The small molecule below binds the protein below.
Small molecule (SMILES): OCC#Cc1ccc(O[C@H]2O[C@H](CO)[C@@H](O)[C@H](O)[C@@H]2O)cc1

Binding-site contacts:
Ligand atom O5 contacts residue PHE1 of chain 1.A at 3.1 Å (h-bond).
Ligand atom C6 contacts residue ASP47 of chain 1.A at 3.6 Å.
Ligand atom C3 contacts residue GLN133 of chain 1.A at 3.9 Å.
Ligand atom O4 contacts residue GLN133 of chain 1.A at 3.4 Å (h-bond).
Ligand atom C2 contacts residue ASP140 of chain 1.A at 3.8 Å.
Ligand atom C6 contacts residue TYR48 of chain 1.A at 3.9 Å (hydrophobic).
Ligand atom O2 contacts residue PHE1 of chain 1.A at 2.9 Å (h-bond).
Ligand atom C5 contacts residue PHE1 of chain 1.A at 3.7 Å (hydrophobic).
Ligand atom C14 contacts residue ILE52 of chain 1.A at 3.9 Å (hydrophobic).
Ligand atom O3 contacts residue GLN133 of chain 1.A at 3.0 Å (h-bond).
Ligand atom C2 contacts residue PHE1 of chain 1.A at 3.8 Å (hydrophobic).
Ligand atom O5 contacts residue ASP47 of chain 1.A at 3.9 Å.
Ligand atom O6 contacts residue PHE1 of chain 1.A at 2.7 Å (h-bond).
Ligand atom C1 contacts residue PHE1 of chain 1.A at 3.8 Å (hydrophobic).
Ligand atom C3 contacts residue ASP140 of chain 1.A at 3.2 Å.
Ligand atom C6 contacts residue ASP54 of chain 1.A at 3.3 Å.
Ligand atom O4 contacts residue ILE52 of chain 1.A at 3.6 Å.
Ligand atom C3 contacts residue ASN135 of chain 1.A at 3.8 Å.
Ligand atom C4 contacts residue PHE1 of chain 1.A at 3.8 Å (hydrophobic).
Ligand atom C9 contacts residue TYR48 of chain 1.A at 3.4 Å (hydrophobic).
Ligand atom O4 contacts residue ASP54 of chain 1.A at 2.6 Å (salt-bridge).
Ligand atom O3 contacts residue ASN135 of chain 1.A at 3.6 Å.
Ligand atom O6 contacts residue ASP54 of chain 1.A at 2.5 Å (salt-bridge).
Ligand atom C2 contacts residue ILE13 of chain 1.A at 4.0 Å (hydrophobic).
Ligand atom O3 contacts residue PHE142 of chain 1.A at 3.7 Å.
Ligand atom C10 contacts residue TYR48 of chain 1.A at 3.6 Å (hydrophobic).
Ligand atom O4 contacts residue ASN135 of chain 1.A at 2.8 Å (h-bond).
Ligand atom O6 contacts residue ASP47 of chain 1.A at 2.8 Å (salt-bridge).
Ligand atom O6 contacts residue ASN46 of chain 1.A at 3.0 Å (h-bond).
Ligand atom O3 contacts residue ASP140 of chain 1.A at 2.7 Å (salt-bridge).
Ligand atom C4 contacts residue ASN135 of chain 1.A at 3.9 Å.
Ligand atom C7 contacts residue TYR48 of chain 1.A at 3.7 Å (hydrophobic).
Ligand atom C6 contacts residue ASN46 of chain 1.A at 3.2 Å.
Ligand atom C5 contacts residue ILE52 of chain 1.A at 4.0 Å (hydrophobic).
Ligand atom C5 contacts residue ASP54 of chain 1.A at 4.1 Å.
Ligand atom C4 contacts residue GLN133 of chain 1.A at 3.6 Å.
Ligand atom O2 contacts residue ILE13 of chain 1.A at 3.5 Å.
Ligand atom C6 contacts residue PHE1 of chain 1.A at 3.7 Å (hydrophobic).
Ligand atom C8 contacts residue TYR48 of chain 1.A at 3.4 Å (hydrophobic).
Ligand atom C4 contacts residue ASP54 of chain 1.A at 3.4 Å.

Sequence of chain 1.A:
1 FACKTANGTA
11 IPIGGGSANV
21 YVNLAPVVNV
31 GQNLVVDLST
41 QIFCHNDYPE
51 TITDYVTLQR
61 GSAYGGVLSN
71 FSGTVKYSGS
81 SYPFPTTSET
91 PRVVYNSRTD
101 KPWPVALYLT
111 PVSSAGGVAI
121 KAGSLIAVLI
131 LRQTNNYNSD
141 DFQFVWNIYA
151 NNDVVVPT